Sequence of chain 1.E:
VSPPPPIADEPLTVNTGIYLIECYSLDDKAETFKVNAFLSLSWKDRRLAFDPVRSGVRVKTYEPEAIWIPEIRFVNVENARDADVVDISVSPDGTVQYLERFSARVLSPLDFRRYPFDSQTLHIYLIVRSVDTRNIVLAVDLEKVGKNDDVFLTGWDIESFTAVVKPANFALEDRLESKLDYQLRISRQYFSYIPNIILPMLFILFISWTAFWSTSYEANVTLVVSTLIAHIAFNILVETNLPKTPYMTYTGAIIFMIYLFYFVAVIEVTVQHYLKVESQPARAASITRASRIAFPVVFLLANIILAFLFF

This protein binds this small molecule.
Small molecule (SMILES): O=C(O)CBr

Binding-site contacts:
Ligand atom C1 contacts residue PRO73 of chain 1.E at 3.5 Å (hydrophobic).
Ligand atom C1 contacts residue ILE72 of chain 1.E at 4.4 Å (hydrophobic).
Ligand atom BR2 contacts residue PRO73 of chain 1.E at 3.8 Å.
Ligand atom O2 contacts residue ARG84 of chain 1.E at 3.6 Å.
Ligand atom BR2 contacts residue ILE72 of chain 1.E at 4.4 Å.
Ligand atom C2 contacts residue ARG84 of chain 1.E at 4.3 Å.
Ligand atom O2 contacts residue TYR101 of chain 1.E at 3.6 Å.
Ligand atom C2 contacts residue ILE72 of chain 1.E at 4.4 Å (hydrophobic).
Ligand atom O1 contacts residue ARG84 of chain 1.E at 2.8 Å (salt-bridge).
Ligand atom C2 contacts residue PRO73 of chain 1.E at 4.2 Å (hydrophobic).
Ligand atom BR2 contacts residue GLU74 of chain 1.E at 3.7 Å.
Ligand atom O2 contacts residue PRO73 of chain 1.E at 3.5 Å (h-bond).
Ligand atom O2 contacts residue LEU44 of chain 1.E at 3.9 Å.
Ligand atom O1 contacts residue GLU74 of chain 1.E at 4.0 Å.
Ligand atom C1 contacts residue ILE75 of chain 1.E at 3.9 Å (hydrophobic).
Ligand atom C1 contacts residue ARG84 of chain 1.E at 3.3 Å.
Ligand atom O2 contacts residue ILE72 of chain 1.E at 3.6 Å.
Ligand atom O1 contacts residue PRO73 of chain 1.E at 3.5 Å (h-bond).
Ligand atom O2 contacts residue GLU103 of chain 1.E at 4.1 Å.
Ligand atom O1 contacts residue ILE75 of chain 1.E at 2.9 Å (h-bond).